Binding-site contacts:
Ligand atom N2 contacts residue ASN280 of chain 56.E at 2.9 Å (h-bond).
Ligand atom C4 contacts residue ASN280 of chain 56.E at 4.2 Å.
Ligand atom C1 contacts residue ASN280 of chain 56.E at 1.4 Å.
Ligand atom O5 contacts residue ASN280 of chain 56.E at 2.4 Å (h-bond).
Ligand atom C8 contacts residue ARG324 of chain 56.E at 4.2 Å.
Ligand atom O7 contacts residue ASN280 of chain 56.E at 4.4 Å.
Ligand atom C8 contacts residue GLY296 of chain 56.E at 4.4 Å.
Ligand atom C7 contacts residue ASN280 of chain 56.E at 3.9 Å.
Ligand atom C2 contacts residue ASN280 of chain 56.E at 2.5 Å.
Ligand atom C5 contacts residue ASN280 of chain 56.E at 3.7 Å.
Ligand atom C3 contacts residue ASN280 of chain 56.E at 3.8 Å.

This protein binds this small molecule.
Small molecule (SMILES): CC(=O)N[C@H]1[C@H](O[C@H]2[C@H](O)[C@@H](NC(C)=O)CO[C@@H]2CO)O[C@H](CO)[C@@H](O)[C@@H]1O

Sequence of chain 56.E:
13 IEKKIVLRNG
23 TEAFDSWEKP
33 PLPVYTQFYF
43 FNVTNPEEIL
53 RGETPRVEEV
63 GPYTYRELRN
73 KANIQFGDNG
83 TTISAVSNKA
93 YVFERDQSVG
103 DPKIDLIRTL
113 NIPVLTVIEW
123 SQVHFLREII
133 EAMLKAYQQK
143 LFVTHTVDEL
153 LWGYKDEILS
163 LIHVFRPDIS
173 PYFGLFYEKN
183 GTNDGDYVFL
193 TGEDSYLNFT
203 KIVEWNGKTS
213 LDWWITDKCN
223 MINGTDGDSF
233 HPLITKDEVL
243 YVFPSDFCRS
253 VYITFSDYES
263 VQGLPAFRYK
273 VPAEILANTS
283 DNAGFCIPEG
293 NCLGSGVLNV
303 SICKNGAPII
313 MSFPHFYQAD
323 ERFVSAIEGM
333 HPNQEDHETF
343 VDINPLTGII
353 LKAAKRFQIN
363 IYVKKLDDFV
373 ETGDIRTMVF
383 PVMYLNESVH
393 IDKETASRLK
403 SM